Sequence of chain 1.C:
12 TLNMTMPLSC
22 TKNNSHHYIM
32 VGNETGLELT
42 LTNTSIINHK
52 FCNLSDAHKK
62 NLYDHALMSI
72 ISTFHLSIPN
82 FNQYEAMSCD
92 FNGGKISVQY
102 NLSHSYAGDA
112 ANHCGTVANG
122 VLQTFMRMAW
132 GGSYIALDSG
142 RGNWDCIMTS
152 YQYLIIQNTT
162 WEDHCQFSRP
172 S

This protein binds this small molecule.
Small molecule (SMILES): CC(=O)N[C@@H]1[C@@H](O)[C@H](O)[C@@H](CO)O[C@H]1O

Binding-site contacts:
Ligand atom O3 contacts residue SER151 of chain 1.C at 4.3 Å.
Ligand atom C1 contacts residue ASN44 of chain 1.C at 1.4 Å.
Ligand atom C4 contacts residue SER151 of chain 1.C at 4.3 Å.
Ligand atom O5 contacts residue ASN44 of chain 1.C at 2.4 Å (h-bond).
Ligand atom C6 contacts residue GLN153 of chain 1.C at 4.0 Å.
Ligand atom C3 contacts residue SER151 of chain 1.C at 3.8 Å.
Ligand atom O6 contacts residue GLN153 of chain 1.C at 3.6 Å.
Ligand atom O7 contacts residue ASN44 of chain 1.C at 3.0 Å (h-bond).
Ligand atom C8 contacts residue TYR152 of chain 1.C at 3.9 Å (hydrophobic).
Ligand atom N2 contacts residue SER151 of chain 1.C at 4.4 Å.
Ligand atom C6 contacts residue SER151 of chain 1.C at 4.1 Å.
Ligand atom N2 contacts residue ASN44 of chain 1.C at 3.0 Å (h-bond).
Ligand atom C8 contacts residue ASN24 of chain 1.C at 3.3 Å.
Ligand atom C3 contacts residue ASN44 of chain 1.C at 3.8 Å.
Ligand atom C5 contacts residue ASN44 of chain 1.C at 3.7 Å.
Ligand atom C1 contacts residue GLN153 of chain 1.C at 4.0 Å.
Ligand atom C4 contacts residue ASN44 of chain 1.C at 4.2 Å.
Ligand atom O5 contacts residue SER151 of chain 1.C at 3.5 Å (h-bond).
Ligand atom O5 contacts residue GLN153 of chain 1.C at 3.2 Å (h-bond).
Ligand atom O4 contacts residue SER151 of chain 1.C at 4.0 Å.
Ligand atom C8 contacts residue ASN44 of chain 1.C at 4.4 Å.
Ligand atom C1 contacts residue SER151 of chain 1.C at 3.5 Å.
Ligand atom C2 contacts residue ASN44 of chain 1.C at 2.5 Å.
Ligand atom C7 contacts residue ASN44 of chain 1.C at 3.2 Å.
Ligand atom C5 contacts residue SER151 of chain 1.C at 3.3 Å.
Ligand atom C2 contacts residue SER151 of chain 1.C at 4.4 Å.
Ligand atom C5 contacts residue GLN153 of chain 1.C at 4.2 Å.